Sequence of chain 4.U:
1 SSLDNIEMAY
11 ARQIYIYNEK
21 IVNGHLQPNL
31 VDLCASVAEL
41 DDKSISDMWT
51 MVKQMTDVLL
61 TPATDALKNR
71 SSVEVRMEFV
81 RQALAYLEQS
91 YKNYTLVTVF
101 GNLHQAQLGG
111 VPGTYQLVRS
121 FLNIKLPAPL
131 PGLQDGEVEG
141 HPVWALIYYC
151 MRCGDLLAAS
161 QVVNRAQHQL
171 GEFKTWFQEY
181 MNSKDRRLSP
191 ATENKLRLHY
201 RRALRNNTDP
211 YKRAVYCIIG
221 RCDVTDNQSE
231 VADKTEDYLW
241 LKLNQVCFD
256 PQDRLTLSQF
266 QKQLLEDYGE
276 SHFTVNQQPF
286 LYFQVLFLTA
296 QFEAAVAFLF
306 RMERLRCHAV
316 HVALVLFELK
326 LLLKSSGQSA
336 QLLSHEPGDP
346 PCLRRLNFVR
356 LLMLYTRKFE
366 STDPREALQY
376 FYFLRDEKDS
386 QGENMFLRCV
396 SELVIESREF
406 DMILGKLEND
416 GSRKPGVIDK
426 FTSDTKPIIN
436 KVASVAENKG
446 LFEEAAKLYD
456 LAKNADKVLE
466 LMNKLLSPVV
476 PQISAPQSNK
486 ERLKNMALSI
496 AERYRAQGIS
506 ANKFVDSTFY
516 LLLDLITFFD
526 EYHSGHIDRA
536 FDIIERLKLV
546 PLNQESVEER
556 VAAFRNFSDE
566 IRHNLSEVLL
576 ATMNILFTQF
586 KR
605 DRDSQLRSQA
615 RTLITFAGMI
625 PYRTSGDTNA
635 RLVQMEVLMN

A small-molecule ligand and the protein it binds are described below.
Small molecule (SMILES): CC[C@H](C)[C@H](NC(=O)[C@H](CO)NC(=O)[C@H](CCCN=C(N)N)NC(=O)[C@@H](NC(=O)[C@@H]1CCCN1C(=O)[C@@H]1CCCN1C(=O)[C@H](C)N)C(C)C)C(=O)N[C@H](C=O)Cc1ccc(O)cc1

Binding-site contacts:
Ligand atom O contacts residue ASN281 of chain 4.U at 2.6 Å (h-bond).
Ligand atom CA contacts residue ASN227 of chain 4.U at 3.7 Å.
Ligand atom C contacts residue THR235 of chain 4.U at 3.6 Å.
Ligand atom C contacts residue TYR94 of chain 4.U at 4.0 Å (hydrophobic).
Ligand atom CG contacts residue HIS277 of chain 4.U at 3.8 Å.
Ligand atom O contacts residue LYS234 of chain 4.U at 3.6 Å.
Ligand atom CG2 contacts residue ASN281 of chain 4.U at 3.6 Å.
Ligand atom O contacts residue TYR94 of chain 4.U at 2.9 Å.
Ligand atom N contacts residue TYR273 of chain 4.U at 3.9 Å.
Ligand atom CD1 contacts residue TYR91 of chain 4.U at 3.9 Å (hydrophobic).
Ligand atom O contacts residue LEU286 of chain 4.U at 3.2 Å.
Ligand atom CD contacts residue TYR273 of chain 4.U at 3.3 Å (hydrophobic).
Ligand atom CG1 contacts residue VAL280 of chain 4.U at 4.0 Å (hydrophobic).
Ligand atom CA contacts residue THR235 of chain 4.U at 3.6 Å.
Ligand atom CD1 contacts residue TYR94 of chain 4.U at 3.5 Å (hydrophobic).
Ligand atom CG2 contacts residue LEU286 of chain 4.U at 3.7 Å (hydrophobic).
Ligand atom N contacts residue THR235 of chain 4.U at 3.9 Å.
Ligand atom O contacts residue THR235 of chain 4.U at 3.0 Å (h-bond).
Ligand atom N contacts residue THR235 of chain 4.U at 3.5 Å (h-bond).
Ligand atom CG contacts residue TYR273 of chain 4.U at 3.6 Å (hydrophobic).
Ligand atom O contacts residue HIS277 of chain 4.U at 3.4 Å.
Ligand atom C contacts residue THR235 of chain 4.U at 3.6 Å.
Ligand atom CG2 contacts residue PHE278 of chain 4.U at 3.7 Å (hydrophobic).
Ligand atom C contacts residue THR235 of chain 4.U at 3.6 Å.
Ligand atom CD contacts residue HIS277 of chain 4.U at 3.9 Å.
Ligand atom CB contacts residue ASP233 of chain 4.U at 3.0 Å.
Ligand atom CG contacts residue LYS234 of chain 4.U at 3.3 Å.
Ligand atom CG1 contacts residue TYR94 of chain 4.U at 3.8 Å (hydrophobic).
Ligand atom CB contacts residue TYR238 of chain 4.U at 3.6 Å (hydrophobic).
Ligand atom CG2 contacts residue HIS277 of chain 4.U at 3.3 Å.
Ligand atom CB contacts residue LEU286 of chain 4.U at 3.9 Å (hydrophobic).
Ligand atom C contacts residue ASN227 of chain 4.U at 3.5 Å.
Ligand atom O contacts residue THR235 of chain 4.U at 3.1 Å (h-bond).
Ligand atom CG contacts residue ASP233 of chain 4.U at 3.0 Å.
Ligand atom CG2 contacts residue GLU236 of chain 4.U at 3.3 Å.
Ligand atom N contacts residue ASN227 of chain 4.U at 3.0 Å (h-bond).
Ligand atom CB contacts residue HIS277 of chain 4.U at 3.7 Å.
Ligand atom C contacts residue LEU286 of chain 4.U at 3.8 Å (hydrophobic).
Ligand atom O contacts residue ASN227 of chain 4.U at 3.6 Å.
Ligand atom C contacts residue ASN281 of chain 4.U at 3.8 Å.